Sequence of chain 1.A:
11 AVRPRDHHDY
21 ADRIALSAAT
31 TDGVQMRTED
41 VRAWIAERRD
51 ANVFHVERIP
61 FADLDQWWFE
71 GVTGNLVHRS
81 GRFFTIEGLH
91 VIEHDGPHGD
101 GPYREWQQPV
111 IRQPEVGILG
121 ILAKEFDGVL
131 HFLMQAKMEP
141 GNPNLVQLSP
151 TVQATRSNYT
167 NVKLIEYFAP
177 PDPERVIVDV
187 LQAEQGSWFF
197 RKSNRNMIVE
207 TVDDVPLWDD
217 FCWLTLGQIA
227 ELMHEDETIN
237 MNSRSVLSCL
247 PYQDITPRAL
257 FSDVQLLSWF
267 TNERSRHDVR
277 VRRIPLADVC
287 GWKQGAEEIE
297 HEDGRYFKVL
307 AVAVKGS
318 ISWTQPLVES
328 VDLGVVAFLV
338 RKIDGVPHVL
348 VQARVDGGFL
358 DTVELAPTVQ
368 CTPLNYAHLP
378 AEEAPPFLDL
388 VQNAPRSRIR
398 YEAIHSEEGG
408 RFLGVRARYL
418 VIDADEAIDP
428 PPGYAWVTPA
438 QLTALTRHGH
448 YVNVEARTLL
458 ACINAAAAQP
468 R

Binding-site contacts:
Ligand atom O3P contacts residue TYR373 of chain 1.A at 3.6 Å.
Ligand atom O3' contacts residue ARG104 of chain 1.A at 3.0 Å (salt-bridge).
Ligand atom O3 contacts residue SER193 of chain 1.A at 2.7 Å (h-bond).
Ligand atom C21 contacts residue TRP106 of chain 1.A at 3.4 Å (hydrophobic).
Ligand atom C3 contacts residue TRP194 of chain 1.A at 3.5 Å (hydrophobic).
Ligand atom O3P contacts residue THR369 of chain 1.A at 2.7 Å (h-bond).
Ligand atom O41 contacts residue TRP288 of chain 1.A at 3.1 Å (h-bond).
Ligand atom C21 contacts residue TYR302 of chain 1.A at 3.5 Å (hydrophobic).
Ligand atom O2 contacts residue SER193 of chain 1.A at 3.6 Å.
Ligand atom C41 contacts residue TYR302 of chain 1.A at 3.4 Å (hydrophobic).
Ligand atom C51 contacts residue TRP106 of chain 1.A at 3.5 Å (hydrophobic).
Ligand atom O5 contacts residue THR369 of chain 1.A at 3.6 Å.
Ligand atom O4P contacts residue ARG351 of chain 1.A at 3.2 Å (salt-bridge).
Ligand atom OPP contacts residue ASN372 of chain 1.A at 3.4 Å (h-bond).
Ligand atom O4' contacts residue TYR302 of chain 1.A at 3.3 Å.
Ligand atom O1 contacts residue ARG351 of chain 1.A at 3.1 Å (salt-bridge).
Ligand atom O4 contacts residue TRP194 of chain 1.A at 3.5 Å.
Ligand atom O1P contacts residue SER193 of chain 1.A at 3.5 Å.
Ligand atom N11 contacts residue TYR302 of chain 1.A at 3.6 Å.
Ligand atom O3P contacts residue ASN372 of chain 1.A at 3.0 Å (h-bond).
Ligand atom N31 contacts residue TRP106 of chain 1.A at 3.4 Å.
Ligand atom O5 contacts residue CYS368 of chain 1.A at 3.2 Å.
Ligand atom N31 contacts residue TYR302 of chain 1.A at 3.4 Å.
Ligand atom C6 contacts residue VAL333 of chain 1.A at 3.6 Å (hydrophobic).
Ligand atom O21 contacts residue TRP106 of chain 1.A at 3.3 Å.
Ligand atom C5A contacts residue GLN108 of chain 1.A at 3.5 Å.
Ligand atom C2' contacts residue TRP106 of chain 1.A at 3.7 Å (hydrophobic).
Ligand atom O4P contacts residue TYR373 of chain 1.A at 2.4 Å (h-bond).
Ligand atom C61 contacts residue TYR302 of chain 1.A at 3.5 Å (hydrophobic).
Ligand atom O21 contacts residue TYR302 of chain 1.A at 3.5 Å (h-bond).
Ligand atom O41 contacts residue TYR302 of chain 1.A at 3.6 Å.
Ligand atom C51 contacts residue TYR302 of chain 1.A at 3.6 Å (hydrophobic).
Ligand atom C5A contacts residue TYR302 of chain 1.A at 3.5 Å (hydrophobic).
Ligand atom C6 contacts residue CYS368 of chain 1.A at 3.5 Å (hydrophobic).
Ligand atom O2 contacts residue GLN367 of chain 1.A at 3.1 Å (h-bond).
Ligand atom C41 contacts residue TRP106 of chain 1.A at 3.3 Å (hydrophobic).
Ligand atom O1 contacts residue CYS368 of chain 1.A at 3.6 Å.
Ligand atom O3P contacts residue CYS368 of chain 1.A at 3.5 Å.
Ligand atom O3 contacts residue TRP194 of chain 1.A at 3.2 Å.
Ligand atom O41 contacts residue GLN107 of chain 1.A at 3.4 Å (h-bond).

The small molecule below binds the protein below.
Small molecule (SMILES): Cc1cn([C@H]2C[C@H](O)[C@@H](CO[P](=O)(O)O[P](=O)(O)O[C@H]3O[C@@H](C)[C@H](O)[C@@H](O)[C@H]3O)O2)c(=O)[nH]c1=O